Sequence of chain 1.B:
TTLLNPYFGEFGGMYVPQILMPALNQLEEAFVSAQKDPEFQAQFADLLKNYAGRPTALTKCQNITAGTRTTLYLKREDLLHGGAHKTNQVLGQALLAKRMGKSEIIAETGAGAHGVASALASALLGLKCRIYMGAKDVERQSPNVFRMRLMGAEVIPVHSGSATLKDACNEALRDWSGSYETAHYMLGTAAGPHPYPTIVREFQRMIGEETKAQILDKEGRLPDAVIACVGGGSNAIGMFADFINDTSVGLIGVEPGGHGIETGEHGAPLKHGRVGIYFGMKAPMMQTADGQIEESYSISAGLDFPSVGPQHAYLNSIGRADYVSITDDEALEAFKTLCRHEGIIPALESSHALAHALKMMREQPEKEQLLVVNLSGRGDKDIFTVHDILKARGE

The small molecule below binds the protein below.
Small molecule (SMILES): Cc1ncc(COP(=O)(O)O)c(/C=N/C(CO)C(=O)O)c1O

Binding-site contacts:
Ligand atom O3P contacts residue SER235 of chain 1.B at 3.5 Å (h-bond).
Ligand atom N contacts residue LYS87 of chain 1.B at 3.6 Å.
Ligand atom OG contacts residue LYS87 of chain 1.B at 3.5 Å (salt-bridge).
Ligand atom C4 contacts residue LYS87 of chain 1.B at 3.7 Å.
Ligand atom P contacts residue SER235 of chain 1.B at 3.5 Å.
Ligand atom OXT contacts residue THR110 of chain 1.B at 3.6 Å.
Ligand atom O1P contacts residue HIS86 of chain 1.B at 3.1 Å (h-bond).
Ligand atom O2P contacts residue THR190 of chain 1.B at 2.7 Å (h-bond).
Ligand atom O3P contacts residue GLY233 of chain 1.B at 3.1 Å (h-bond).
Ligand atom C6 contacts residue GLU350 of chain 1.B at 3.6 Å.
Ligand atom O4P contacts residue LYS87 of chain 1.B at 3.4 Å (salt-bridge).
Ligand atom CA contacts residue LYS87 of chain 1.B at 3.6 Å.
Ligand atom O3 contacts residue ALA114 of chain 1.B at 3.4 Å.
Ligand atom O1P contacts residue SER235 of chain 1.B at 3.2 Å (h-bond).
Ligand atom C2 contacts residue SER377 of chain 1.B at 3.7 Å.
Ligand atom C contacts residue THR110 of chain 1.B at 3.5 Å.
Ligand atom C4A contacts residue LYS87 of chain 1.B at 3.4 Å.
Ligand atom C2A contacts residue ALA85 of chain 1.B at 3.7 Å (hydrophobic).
Ligand atom P contacts residue GLY234 of chain 1.B at 3.7 Å.
Ligand atom C6 contacts residue SER377 of chain 1.B at 3.5 Å.
Ligand atom C6 contacts residue CYS230 of chain 1.B at 3.7 Å (hydrophobic).
Ligand atom OXT contacts residue GLY113 of chain 1.B at 3.7 Å.
Ligand atom OXT contacts residue ALA114 of chain 1.B at 3.0 Å (h-bond).
Ligand atom O1P contacts residue ASN236 of chain 1.B at 2.8 Å (h-bond).
Ligand atom O3P contacts residue GLY234 of chain 1.B at 2.8 Å (h-bond).
Ligand atom O2P contacts residue GLY234 of chain 1.B at 3.5 Å (h-bond).
Ligand atom C contacts residue HIS115 of chain 1.B at 3.6 Å.
Ligand atom N1 contacts residue GLU350 of chain 1.B at 3.5 Å.
Ligand atom C5A contacts residue GLY303 of chain 1.B at 3.4 Å.
Ligand atom O2P contacts residue SER235 of chain 1.B at 2.6 Å (h-bond).
Ligand atom O contacts residue THR110 of chain 1.B at 2.7 Å (h-bond).
Ligand atom O contacts residue GLY111 of chain 1.B at 3.0 Å (h-bond).
Ligand atom C4A contacts residue GLY303 of chain 1.B at 3.3 Å.
Ligand atom O contacts residue ALA112 of chain 1.B at 3.7 Å.
Ligand atom O contacts residue GLY113 of chain 1.B at 3.7 Å.
Ligand atom O3P contacts residue GLY232 of chain 1.B at 2.8 Å (h-bond).
Ligand atom OXT contacts residue HIS115 of chain 1.B at 2.7 Å (h-bond).
Ligand atom N contacts residue GLY303 of chain 1.B at 3.6 Å.
Ligand atom O2P contacts residue LYS87 of chain 1.B at 3.2 Å (salt-bridge).
Ligand atom N1 contacts residue SER377 of chain 1.B at 2.8 Å (h-bond).